Binding-site contacts:
Ligand atom N contacts residue ZDC1 of chain 1.T at 1.4 Å.
Ligand atom CA contacts residue SER23 of chain 1.A at 3.4 Å.
Ligand atom CG contacts residue SER23 of chain 1.A at 4.5 Å.
Ligand atom CA contacts residue ZDC1 of chain 1.T at 2.4 Å.
Ligand atom CB contacts residue ZDC1 of chain 1.T at 3.7 Å.
Ligand atom CB contacts residue SER23 of chain 1.A at 4.4 Å.
Ligand atom C contacts residue ZDC1 of chain 1.T at 2.8 Å.
Ligand atom CG contacts residue ZDC1 of chain 1.T at 4.2 Å.
Ligand atom N contacts residue SER23 of chain 1.A at 3.3 Å (h-bond).
Ligand atom C contacts residue SER23 of chain 1.A at 4.4 Å.
Ligand atom O contacts residue ZDC1 of chain 1.T at 3.0 Å (h-bond).

Sequence of chain 1.A:
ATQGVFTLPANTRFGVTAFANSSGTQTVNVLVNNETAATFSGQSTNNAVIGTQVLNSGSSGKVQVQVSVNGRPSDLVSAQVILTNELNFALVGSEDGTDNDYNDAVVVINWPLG

A protein and the small-molecule ligand that binds it are described below.
Small molecule (SMILES): N[C@@H](CCCC[NH3+])C(=O)O